The small molecule below binds the protein below.
Small molecule (SMILES): CC(=O)N[C@@H]1[C@@H](O)[C@H](O)[C@@H](CO)O[C@H]1O

Binding-site contacts:
Ligand atom N2 contacts residue GLU70 of chain 1.D at 3.6 Å.
Ligand atom C2 contacts residue SER69 of chain 1.D at 4.1 Å.
Ligand atom C3 contacts residue ASN67 of chain 1.D at 3.8 Å.
Ligand atom C2 contacts residue GLU70 of chain 1.D at 4.3 Å.
Ligand atom C7 contacts residue ASN67 of chain 1.D at 4.0 Å.
Ligand atom N2 contacts residue ASN67 of chain 1.D at 2.9 Å (h-bond).
Ligand atom O6 contacts residue ASN67 of chain 1.D at 3.7 Å.
Ligand atom C6 contacts residue ASN67 of chain 1.D at 4.5 Å.
Ligand atom C7 contacts residue SER69 of chain 1.D at 3.7 Å.
Ligand atom C1 contacts residue ASN67 of chain 1.D at 1.4 Å.
Ligand atom N2 contacts residue SER69 of chain 1.D at 4.1 Å.
Ligand atom C8 contacts residue GLU70 of chain 1.D at 3.7 Å.
Ligand atom O7 contacts residue SER69 of chain 1.D at 3.2 Å.
Ligand atom C2 contacts residue ASN67 of chain 1.D at 2.5 Å.
Ligand atom O5 contacts residue ASN67 of chain 1.D at 2.4 Å (h-bond).
Ligand atom C5 contacts residue ASN67 of chain 1.D at 3.7 Å.
Ligand atom C1 contacts residue GLU70 of chain 1.D at 3.7 Å.
Ligand atom C7 contacts residue GLU70 of chain 1.D at 4.0 Å.
Ligand atom C8 contacts residue GLN2 of chain 1.I at 4.2 Å.
Ligand atom C4 contacts residue ASN67 of chain 1.D at 4.3 Å.

Sequence of chain 1.D:
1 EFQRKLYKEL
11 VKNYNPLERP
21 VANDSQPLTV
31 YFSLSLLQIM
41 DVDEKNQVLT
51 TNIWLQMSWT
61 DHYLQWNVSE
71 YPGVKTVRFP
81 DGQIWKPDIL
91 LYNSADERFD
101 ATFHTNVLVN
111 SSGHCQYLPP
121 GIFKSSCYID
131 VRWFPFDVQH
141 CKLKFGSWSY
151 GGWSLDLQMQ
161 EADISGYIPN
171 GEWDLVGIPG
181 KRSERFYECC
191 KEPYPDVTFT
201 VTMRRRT

Sequence of chain 1.I:
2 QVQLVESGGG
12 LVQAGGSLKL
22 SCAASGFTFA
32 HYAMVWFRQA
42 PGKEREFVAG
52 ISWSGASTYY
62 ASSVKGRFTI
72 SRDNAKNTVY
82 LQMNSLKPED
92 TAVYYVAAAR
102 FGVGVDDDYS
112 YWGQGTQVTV